The small molecule below binds the protein below.
Small molecule (SMILES): Cn1ncc(C(=O)N2CCC2)c1C(=O)Nc1cccc(C(=O)Nc2ccccc2)c1

Binding-site contacts:
Ligand atom C21 contacts residue MET267 of chain 1.A at 3.5 Å (hydrophobic).
Ligand atom C10 contacts residue PHE283 of chain 1.A at 3.9 Å (hydrophobic).
Ligand atom C4 contacts residue PHE283 of chain 1.A at 3.6 Å (hydrophobic).
Ligand atom C28 contacts residue HIS79 of chain 1.A at 3.4 Å.
Ligand atom C22 contacts residue GLN280 of chain 1.A at 3.6 Å.
Ligand atom C21 contacts residue TYR247 of chain 1.A at 3.2 Å (hydrophobic).
Ligand atom C20 contacts residue GLY279 of chain 1.A at 3.5 Å.
Ligand atom O14 contacts residue GLN280 of chain 1.A at 2.7 Å (h-bond).
Ligand atom N8 contacts residue ILE246 of chain 1.A at 3.6 Å.
Ligand atom C29 contacts residue HIS79 of chain 1.A at 4.1 Å.
Ligand atom C13 contacts residue PHE283 of chain 1.A at 3.7 Å (hydrophobic).
Ligand atom C16 contacts residue PHE283 of chain 1.A at 2.8 Å (hydrophobic).
Ligand atom O17 contacts residue MET267 of chain 1.A at 3.6 Å.
Ligand atom C6 contacts residue GLN280 of chain 1.A at 3.9 Å.
Ligand atom C5 contacts residue PHE283 of chain 1.A at 3.8 Å (hydrophobic).
Ligand atom C19 contacts residue ILE246 of chain 1.A at 3.7 Å (hydrophobic).
Ligand atom C22 contacts residue MET267 of chain 1.A at 4.0 Å (hydrophobic).
Ligand atom C19 contacts residue SER231 of chain 1.A at 4.1 Å.
Ligand atom N12 contacts residue PHE283 of chain 1.A at 3.9 Å.
Ligand atom C22 contacts residue TYR247 of chain 1.A at 3.1 Å (hydrophobic).
Ligand atom C6 contacts residue PHE283 of chain 1.A at 3.9 Å (hydrophobic).
Ligand atom C10 contacts residue MET267 of chain 1.A at 3.7 Å (hydrophobic).
Ligand atom C19 contacts residue PHE283 of chain 1.A at 3.9 Å (hydrophobic).
Ligand atom C19 contacts residue VAL232 of chain 1.A at 3.7 Å (hydrophobic).
Ligand atom N7 contacts residue PHE283 of chain 1.A at 3.7 Å.
Ligand atom C29 contacts residue TYR78 of chain 1.A at 4.1 Å (hydrophobic).
Ligand atom C9 contacts residue LEU229 of chain 1.A at 3.7 Å (hydrophobic).
Ligand atom C27 contacts residue ALA286 of chain 1.A at 3.7 Å (hydrophobic).
Ligand atom C21 contacts residue GLY279 of chain 1.A at 3.8 Å.
Ligand atom C13 contacts residue MET267 of chain 1.A at 3.5 Å (hydrophobic).
Ligand atom O3 contacts residue PHE283 of chain 1.A at 3.7 Å.
Ligand atom C25 contacts residue ALA286 of chain 1.A at 3.8 Å (hydrophobic).
Ligand atom N11 contacts residue PHE283 of chain 1.A at 3.3 Å.
Ligand atom C16 contacts residue MET267 of chain 1.A at 4.1 Å (hydrophobic).
Ligand atom C20 contacts residue MET267 of chain 1.A at 3.4 Å (hydrophobic).
Ligand atom C26 contacts residue ALA286 of chain 1.A at 3.9 Å (hydrophobic).
Ligand atom C19 contacts residue GLN280 of chain 1.A at 3.8 Å.
Ligand atom N7 contacts residue ILE246 of chain 1.A at 3.6 Å.
Ligand atom C15 contacts residue PHE283 of chain 1.A at 3.4 Å (hydrophobic).
Ligand atom O14 contacts residue PHE283 of chain 1.A at 4.1 Å.

Sequence of chain 1.A:
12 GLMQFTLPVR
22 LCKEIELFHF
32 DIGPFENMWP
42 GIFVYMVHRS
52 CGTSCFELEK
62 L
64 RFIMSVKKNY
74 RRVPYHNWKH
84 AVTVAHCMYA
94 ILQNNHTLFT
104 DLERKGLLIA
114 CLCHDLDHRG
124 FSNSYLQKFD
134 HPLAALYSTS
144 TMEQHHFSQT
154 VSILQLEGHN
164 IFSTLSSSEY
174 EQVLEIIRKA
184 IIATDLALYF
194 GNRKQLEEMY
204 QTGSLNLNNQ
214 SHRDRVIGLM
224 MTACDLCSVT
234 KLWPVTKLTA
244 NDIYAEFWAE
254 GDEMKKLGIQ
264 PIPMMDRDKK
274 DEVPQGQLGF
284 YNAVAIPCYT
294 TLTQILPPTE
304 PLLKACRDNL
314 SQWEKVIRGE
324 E